Binding-site contacts:
Ligand atom C5 contacts residue ILE91 of chain 1.A at 4.0 Å (hydrophobic).
Ligand atom C5 contacts residue ASP72 of chain 1.A at 4.4 Å.
Ligand atom C2 contacts residue ILE91 of chain 1.A at 3.7 Å (hydrophobic).
Ligand atom N7 contacts residue ASP72 of chain 1.A at 3.3 Å (salt-bridge).
Ligand atom N11 contacts residue LEU57 of chain 1.A at 3.7 Å.
Ligand atom C4 contacts residue ILE91 of chain 1.A at 3.8 Å (hydrophobic).
Ligand atom C3 contacts residue ILE91 of chain 1.A at 3.4 Å (hydrophobic).
Ligand atom C8 contacts residue ASP72 of chain 1.A at 3.8 Å.
Ligand atom N7 contacts residue LEU57 of chain 1.A at 4.4 Å.
Ligand atom C10 contacts residue PHE70 of chain 1.A at 3.6 Å (hydrophobic).
Ligand atom N11 contacts residue PHE70 of chain 1.A at 3.5 Å (h-bond).
Ligand atom C4 contacts residue PHE70 of chain 1.A at 3.5 Å (hydrophobic).
Ligand atom C3 contacts residue PHE70 of chain 1.A at 3.6 Å (hydrophobic).
Ligand atom N9 contacts residue ASP72 of chain 1.A at 3.3 Å (salt-bridge).
Ligand atom C1 contacts residue ILE91 of chain 1.A at 4.1 Å (hydrophobic).
Ligand atom N11 contacts residue ASP71 of chain 1.A at 3.4 Å.
Ligand atom C3 contacts residue GLU69 of chain 1.A at 3.9 Å.
Ligand atom C10 contacts residue LEU57 of chain 1.A at 4.5 Å (hydrophobic).
Ligand atom N11 contacts residue ASP72 of chain 1.A at 3.5 Å (salt-bridge).
Ligand atom C4 contacts residue ASP72 of chain 1.A at 4.1 Å.
Ligand atom N13 contacts residue SER73 of chain 1.A at 3.0 Å.
Ligand atom S12 contacts residue SER73 of chain 1.A at 4.4 Å.
Ligand atom S12 contacts residue ASP72 of chain 1.A at 4.1 Å.
Ligand atom N7 contacts residue ILE91 of chain 1.A at 4.3 Å.
Ligand atom N7 contacts residue ASP71 of chain 1.A at 4.3 Å.
Ligand atom S12 contacts residue LEU57 of chain 1.A at 4.5 Å.
Ligand atom N13 contacts residue ASP71 of chain 1.A at 2.7 Å (salt-bridge).
Ligand atom N7 contacts residue PHE70 of chain 1.A at 2.7 Å (h-bond).
Ligand atom N13 contacts residue ASP72 of chain 1.A at 3.3 Å (salt-bridge).
Ligand atom S12 contacts residue ASP71 of chain 1.A at 3.5 Å (salt-bridge).
Ligand atom C10 contacts residue ASP71 of chain 1.A at 4.3 Å.
Ligand atom C6 contacts residue ILE91 of chain 1.A at 4.1 Å (hydrophobic).
Ligand atom C2 contacts residue GLU69 of chain 1.A at 3.9 Å.
Ligand atom O15 contacts residue ASP71 of chain 1.A at 3.2 Å (salt-bridge).
Ligand atom O15 contacts residue LEU57 of chain 1.A at 3.8 Å.
Ligand atom C10 contacts residue ASP72 of chain 1.A at 2.9 Å.

A protein and the small-molecule ligand that binds it are described below.
Small molecule (SMILES): NS(=O)(=O)/N=C1\NCc2ccccc2N1

Sequence of chain 1.A:
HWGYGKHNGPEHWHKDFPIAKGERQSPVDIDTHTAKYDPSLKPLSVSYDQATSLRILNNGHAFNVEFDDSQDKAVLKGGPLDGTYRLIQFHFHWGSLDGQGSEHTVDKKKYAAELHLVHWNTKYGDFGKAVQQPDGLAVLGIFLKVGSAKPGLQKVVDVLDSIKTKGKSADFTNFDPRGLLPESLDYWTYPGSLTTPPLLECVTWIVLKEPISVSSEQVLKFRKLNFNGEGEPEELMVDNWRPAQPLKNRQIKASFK